Sequence of chain 1.C:
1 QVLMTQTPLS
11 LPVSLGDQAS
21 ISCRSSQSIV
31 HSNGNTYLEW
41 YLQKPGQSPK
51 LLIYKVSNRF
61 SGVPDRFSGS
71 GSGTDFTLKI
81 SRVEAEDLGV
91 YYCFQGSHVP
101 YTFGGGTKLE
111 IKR

Sequence of chain 1.B:
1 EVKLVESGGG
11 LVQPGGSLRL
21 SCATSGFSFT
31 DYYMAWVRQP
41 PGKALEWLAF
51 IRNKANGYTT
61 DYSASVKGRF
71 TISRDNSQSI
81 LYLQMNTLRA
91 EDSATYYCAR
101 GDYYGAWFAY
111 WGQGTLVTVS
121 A

This protein binds this small molecule.
Small molecule (SMILES): O=C(O)CCCNC=C1N=C(c2ccccc2)OC1=O

Binding-site contacts:
Ligand atom OAU contacts residue TYR33 of chain 1.B at 3.2 Å (h-bond).
Ligand atom CAN contacts residue ALA106 of chain 1.B at 3.8 Å (hydrophobic).
Ligand atom CAT contacts residue ASP31 of chain 1.B at 3.7 Å.
Ligand atom CAQ contacts residue TYR33 of chain 1.B at 3.8 Å (hydrophobic).
Ligand atom CAC contacts residue ASP102 of chain 1.B at 3.8 Å.
Ligand atom CAI contacts residue TYR32 of chain 1.B at 4.0 Å (hydrophobic).
Ligand atom NAD contacts residue TYR103 of chain 1.B at 4.0 Å.
Ligand atom CAT contacts residue TYR32 of chain 1.B at 3.4 Å (hydrophobic).
Ligand atom CAF contacts residue ASP31 of chain 1.B at 3.9 Å.
Ligand atom OAS contacts residue GLY101 of chain 1.B at 3.5 Å.
Ligand atom OAS contacts residue TYR33 of chain 1.B at 3.5 Å.
Ligand atom OAS contacts residue ASP102 of chain 1.B at 3.9 Å.
Ligand atom NAD contacts residue TYR33 of chain 1.B at 3.8 Å.
Ligand atom CAE contacts residue ASN53 of chain 1.B at 4.0 Å.
Ligand atom CAC contacts residue TYR33 of chain 1.B at 3.5 Å (hydrophobic).
Ligand atom OAP contacts residue TYR32 of chain 1.B at 3.4 Å (h-bond).
Ligand atom NAG contacts residue ASP31 of chain 1.B at 3.5 Å (salt-bridge).
Ligand atom CAN contacts residue TYR33 of chain 1.B at 3.3 Å (hydrophobic).
Ligand atom CAF contacts residue TYR103 of chain 1.B at 3.3 Å (hydrophobic).
Ligand atom CAH contacts residue TYR32 of chain 1.B at 3.6 Å (hydrophobic).
Ligand atom CAJ contacts residue TYR32 of chain 1.B at 3.4 Å (hydrophobic).
Ligand atom CAE contacts residue ASP31 of chain 1.B at 3.7 Å.
Ligand atom CAR contacts residue TYR33 of chain 1.B at 3.1 Å (hydrophobic).
Ligand atom CAN contacts residue ASP102 of chain 1.B at 3.6 Å.
Ligand atom CAQ contacts residue TRP107 of chain 1.B at 3.7 Å (hydrophobic).
Ligand atom CAB contacts residue TYR33 of chain 1.B at 3.8 Å (hydrophobic).
Ligand atom OAU contacts residue ASP31 of chain 1.B at 3.1 Å (salt-bridge).
Ligand atom CAO contacts residue ASP102 of chain 1.B at 3.5 Å.
Ligand atom NAD contacts residue ASP102 of chain 1.B at 3.6 Å (salt-bridge).
Ligand atom CAC contacts residue TYR103 of chain 1.B at 3.9 Å (hydrophobic).
Ligand atom CAO contacts residue TYR33 of chain 1.B at 3.6 Å (hydrophobic).
Ligand atom CAQ contacts residue ALA106 of chain 1.B at 3.2 Å (hydrophobic).
Ligand atom CAH contacts residue TYR103 of chain 1.B at 4.0 Å (hydrophobic).
Ligand atom OAU contacts residue GLY101 of chain 1.B at 4.0 Å.
Ligand atom CAI contacts residue TYR103 of chain 1.B at 3.8 Å (hydrophobic).
Ligand atom CAH contacts residue ASP31 of chain 1.B at 3.4 Å.
Ligand atom CAT contacts residue TYR33 of chain 1.B at 3.5 Å (hydrophobic).
Ligand atom CAR contacts residue ALA106 of chain 1.B at 3.1 Å (hydrophobic).
Ligand atom NAG contacts residue TYR103 of chain 1.B at 3.3 Å.
Ligand atom OAU contacts residue TYR32 of chain 1.B at 2.5 Å.